Sequence of chain 1.B:
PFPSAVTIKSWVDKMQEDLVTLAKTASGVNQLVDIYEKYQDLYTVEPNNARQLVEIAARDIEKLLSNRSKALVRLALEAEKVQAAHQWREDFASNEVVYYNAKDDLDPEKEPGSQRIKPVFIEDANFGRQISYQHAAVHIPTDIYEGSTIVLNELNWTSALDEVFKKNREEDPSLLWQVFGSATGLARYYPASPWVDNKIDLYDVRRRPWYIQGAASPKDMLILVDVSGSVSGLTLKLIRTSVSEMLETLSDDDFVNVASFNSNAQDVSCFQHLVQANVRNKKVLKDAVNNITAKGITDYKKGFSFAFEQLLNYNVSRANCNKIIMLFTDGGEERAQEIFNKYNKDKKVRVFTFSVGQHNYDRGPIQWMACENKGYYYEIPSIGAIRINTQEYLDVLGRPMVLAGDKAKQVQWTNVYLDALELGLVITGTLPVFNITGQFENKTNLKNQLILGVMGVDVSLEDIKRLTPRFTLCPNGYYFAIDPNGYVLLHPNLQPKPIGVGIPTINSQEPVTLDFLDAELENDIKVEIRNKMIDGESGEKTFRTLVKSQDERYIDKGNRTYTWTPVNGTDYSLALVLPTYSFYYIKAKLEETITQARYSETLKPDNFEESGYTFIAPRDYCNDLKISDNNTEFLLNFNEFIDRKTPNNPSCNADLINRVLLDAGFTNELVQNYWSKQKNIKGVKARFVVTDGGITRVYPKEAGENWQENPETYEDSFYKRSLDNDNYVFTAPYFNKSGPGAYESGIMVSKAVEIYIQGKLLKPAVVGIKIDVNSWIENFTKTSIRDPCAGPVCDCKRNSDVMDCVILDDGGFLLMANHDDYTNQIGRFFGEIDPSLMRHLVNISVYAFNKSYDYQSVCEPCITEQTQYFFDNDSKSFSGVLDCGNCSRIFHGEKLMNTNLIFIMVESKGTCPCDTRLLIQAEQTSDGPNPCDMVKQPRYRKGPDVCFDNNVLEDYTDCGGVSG

This protein binds this small molecule.
Small molecule (SMILES): CC(=O)N[C@H]1[C@H](O[C@H]2[C@H](O)[C@@H](NC(C)=O)CO[C@@H]2CO)O[C@H](CO)[C@@H](O)[C@@H]1O

Binding-site contacts:
Ligand atom C1 contacts residue ASN348 of chain 1.B at 1.4 Å.
Ligand atom C7 contacts residue ASN348 of chain 1.B at 4.0 Å.
Ligand atom C4 contacts residue ASN348 of chain 1.B at 4.2 Å.
Ligand atom C2 contacts residue ASN348 of chain 1.B at 2.5 Å.
Ligand atom C3 contacts residue ASN348 of chain 1.B at 3.8 Å.
Ligand atom N2 contacts residue ASN348 of chain 1.B at 2.9 Å (h-bond).
Ligand atom O5 contacts residue ASN348 of chain 1.B at 2.3 Å (h-bond).
Ligand atom O6 contacts residue ASN346 of chain 1.B at 4.3 Å.
Ligand atom O5 contacts residue ASN346 of chain 1.B at 4.5 Å.
Ligand atom C5 contacts residue ASN348 of chain 1.B at 3.6 Å.